Sequence of chain 1.C:
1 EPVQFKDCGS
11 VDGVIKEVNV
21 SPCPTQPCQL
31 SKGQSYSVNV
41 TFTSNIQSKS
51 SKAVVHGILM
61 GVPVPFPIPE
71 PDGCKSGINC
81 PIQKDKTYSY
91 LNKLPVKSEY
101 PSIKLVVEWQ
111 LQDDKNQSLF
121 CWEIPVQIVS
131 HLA

The protein below binds the small molecule below.
Small molecule (SMILES): CC(C)CCC[C@@H](C)[C@H]1CC[C@H]2[C@@H]3CC=C4C[C@@H](OS(=O)(=O)O)CC[C@]4(C)[C@H]3CC[C@]12C

Binding-site contacts:
Ligand atom C30 contacts residue PHE66 of chain 1.C at 3.7 Å (hydrophobic).
Ligand atom C65 contacts residue VAL20 of chain 1.C at 3.8 Å (hydrophobic).
Ligand atom C65 contacts residue VAL38 of chain 1.C at 4.2 Å (hydrophobic).
Ligand atom C57 contacts residue LEU30 of chain 1.C at 4.2 Å (hydrophobic).
Ligand atom C26 contacts residue TYR100 of chain 1.C at 3.6 Å (hydrophobic).
Ligand atom C26 contacts residue PHE66 of chain 1.C at 4.1 Å (hydrophobic).
Ligand atom C65 contacts residue SER37 of chain 1.C at 4.2 Å.
Ligand atom C65 contacts residue TYR36 of chain 1.C at 3.8 Å (hydrophobic).
Ligand atom C23 contacts residue TYR100 of chain 1.C at 3.9 Å (hydrophobic).
Ligand atom C9 contacts residue LEU59 of chain 1.C at 4.1 Å (hydrophobic).
Ligand atom C40 contacts residue LEU105 of chain 1.C at 4.2 Å (hydrophobic).
Ligand atom C1 contacts residue TYR100 of chain 1.C at 4.2 Å (hydrophobic).
Ligand atom C26 contacts residue ILE128 of chain 1.C at 4.2 Å (hydrophobic).
Ligand atom O3 contacts residue VAL64 of chain 1.C at 4.1 Å.
Ligand atom C18 contacts residue LEU105 of chain 1.C at 4.0 Å (hydrophobic).
Ligand atom C32 contacts residue PHE66 of chain 1.C at 3.9 Å (hydrophobic).
Ligand atom C54 contacts residue LEU94 of chain 1.C at 4.0 Å (hydrophobic).
Ligand atom C13 contacts residue VAL64 of chain 1.C at 4.2 Å (hydrophobic).
Ligand atom C38 contacts residue PHE66 of chain 1.C at 4.1 Å (hydrophobic).
Ligand atom C69 contacts residue VAL20 of chain 1.C at 4.0 Å (hydrophobic).
Ligand atom C20 contacts residue PHE66 of chain 1.C at 4.0 Å (hydrophobic).
Ligand atom C15 contacts residue GLY57 of chain 1.C at 3.8 Å.
Ligand atom C40 contacts residue VAL107 of chain 1.C at 4.2 Å (hydrophobic).
Ligand atom C4 contacts residue PRO101 of chain 1.C at 3.8 Å (hydrophobic).
Ligand atom C23 contacts residue ILE128 of chain 1.C at 3.8 Å (hydrophobic).
Ligand atom C44 contacts residue LEU105 of chain 1.C at 4.1 Å (hydrophobic).
Ligand atom C50 contacts residue LEU30 of chain 1.C at 3.7 Å (hydrophobic).
Ligand atom C35 contacts residue PHE66 of chain 1.C at 4.0 Å (hydrophobic).
Ligand atom C18 contacts residue PHE66 of chain 1.C at 4.0 Å (hydrophobic).
Ligand atom C40 contacts residue ILE128 of chain 1.C at 4.2 Å (hydrophobic).
Ligand atom C9 contacts residue VAL64 of chain 1.C at 4.1 Å (hydrophobic).
Ligand atom C13 contacts residue GLY57 of chain 1.C at 4.0 Å.
Ligand atom C32 contacts residue VAL55 of chain 1.C at 4.1 Å (hydrophobic).
Ligand atom C15 contacts residue PHE66 of chain 1.C at 3.6 Å (hydrophobic).
Ligand atom C1 contacts residue PRO101 of chain 1.C at 4.1 Å (hydrophobic).
Ligand atom C50 contacts residue VAL96 of chain 1.C at 3.7 Å (hydrophobic).
Ligand atom C48 contacts residue LEU30 of chain 1.C at 4.1 Å (hydrophobic).
Ligand atom C60 contacts residue LEU30 of chain 1.C at 3.9 Å (hydrophobic).
Ligand atom C69 contacts residue ILE124 of chain 1.C at 3.8 Å (hydrophobic).
Ligand atom C35 contacts residue VAL55 of chain 1.C at 4.2 Å (hydrophobic).